Binding-site contacts:
Ligand atom O6 contacts residue HIS117 of chain 1.D at 3.4 Å (h-bond).
Ligand atom O5 contacts residue TRP208 of chain 1.D at 3.6 Å.
Ligand atom C10 contacts residue LEU197 of chain 1.D at 3.9 Å (hydrophobic).
Ligand atom C11 contacts residue THR199 of chain 1.D at 3.2 Å.
Ligand atom S8 contacts residue VAL119 of chain 1.D at 3.7 Å.
Ligand atom N1 contacts residue HIS93 of chain 1.D at 3.4 Å (h-bond).
Ligand atom S8 contacts residue LEU197 of chain 1.D at 3.4 Å.
Ligand atom O5 contacts residue THR198 of chain 1.D at 3.1 Å (h-bond).
Ligand atom N28 contacts residue SER130 of chain 1.D at 3.0 Å (h-bond).
Ligand atom N1 contacts residue GLU104 of chain 1.D at 4.0 Å.
Ligand atom C22 contacts residue SER130 of chain 1.D at 3.6 Å.
Ligand atom C14 contacts residue GLN89 of chain 1.D at 4.0 Å.
Ligand atom O6 contacts residue HIS91 of chain 1.D at 3.1 Å.
Ligand atom C10 contacts residue THR199 of chain 1.D at 3.3 Å.
Ligand atom C11 contacts residue LEU197 of chain 1.D at 4.0 Å (hydrophobic).
Ligand atom O5 contacts residue ZN1 of chain 1.K at 3.9 Å.
Ligand atom C17 contacts residue VAL119 of chain 1.D at 4.0 Å (hydrophobic).
Ligand atom S4 contacts residue THR198 of chain 1.D at 3.8 Å.
Ligand atom N1 contacts residue ZN1 of chain 1.K at 2.0 Å.
Ligand atom C27 contacts residue SER130 of chain 1.D at 3.4 Å.
Ligand atom C13 contacts residue GLN89 of chain 1.D at 3.8 Å.
Ligand atom O6 contacts residue VAL141 of chain 1.D at 4.0 Å.
Ligand atom C9 contacts residue LEU197 of chain 1.D at 3.5 Å (hydrophobic).
Ligand atom C7 contacts residue HIS91 of chain 1.D at 3.8 Å.
Ligand atom O5 contacts residue LEU197 of chain 1.D at 3.5 Å.
Ligand atom N1 contacts residue HIS117 of chain 1.D at 3.6 Å (h-bond).
Ligand atom S8 contacts residue HIS91 of chain 1.D at 4.1 Å.
Ligand atom O6 contacts residue ZN1 of chain 1.K at 2.9 Å.
Ligand atom C7 contacts residue LEU197 of chain 1.D at 3.8 Å (hydrophobic).
Ligand atom C17 contacts residue LEU197 of chain 1.D at 4.0 Å (hydrophobic).
Ligand atom O6 contacts residue TRP208 of chain 1.D at 4.0 Å.
Ligand atom C23 contacts residue SER130 of chain 1.D at 3.5 Å.
Ligand atom S4 contacts residue ZN1 of chain 1.K at 2.8 Å.
Ligand atom N1 contacts residue HIS91 of chain 1.D at 3.4 Å (h-bond).
Ligand atom S4 contacts residue HIS91 of chain 1.D at 3.7 Å.
Ligand atom O6 contacts residue VAL119 of chain 1.D at 3.8 Å.
Ligand atom N1 contacts residue THR198 of chain 1.D at 2.7 Å (h-bond).
Ligand atom C7 contacts residue ZN1 of chain 1.K at 4.0 Å.
Ligand atom S4 contacts residue HIS117 of chain 1.D at 3.8 Å.
Ligand atom C25 contacts residue SER133 of chain 1.D at 3.8 Å.

This small molecule binds to this protein.
Small molecule (SMILES): Cc1cc(-c2ccc(S(N)(=O)=O)s2)cnc1-c1cccc2ncccc12

Sequence of chain 1.D:
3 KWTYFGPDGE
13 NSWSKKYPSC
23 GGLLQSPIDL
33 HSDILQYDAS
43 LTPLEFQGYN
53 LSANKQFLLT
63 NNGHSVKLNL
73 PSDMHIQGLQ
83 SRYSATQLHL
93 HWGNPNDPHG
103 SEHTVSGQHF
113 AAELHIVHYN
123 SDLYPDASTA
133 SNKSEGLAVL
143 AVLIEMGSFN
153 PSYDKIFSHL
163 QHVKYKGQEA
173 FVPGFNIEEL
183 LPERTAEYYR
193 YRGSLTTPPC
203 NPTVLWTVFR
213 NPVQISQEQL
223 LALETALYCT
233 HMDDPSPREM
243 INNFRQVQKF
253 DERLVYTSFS